Sequence of chain 1.A:
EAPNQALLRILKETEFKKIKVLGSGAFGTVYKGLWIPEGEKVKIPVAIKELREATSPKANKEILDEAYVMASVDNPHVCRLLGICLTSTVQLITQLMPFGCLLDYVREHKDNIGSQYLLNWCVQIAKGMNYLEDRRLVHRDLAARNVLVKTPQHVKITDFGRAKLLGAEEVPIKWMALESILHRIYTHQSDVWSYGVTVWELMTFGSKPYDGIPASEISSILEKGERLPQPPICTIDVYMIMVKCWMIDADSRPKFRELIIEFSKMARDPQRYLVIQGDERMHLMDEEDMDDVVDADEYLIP

Binding-site contacts:
Ligand atom N1 contacts residue THR95 of chain 1.A at 3.6 Å.
Ligand atom CAC contacts residue LYS50 of chain 1.A at 3.7 Å.
Ligand atom C4 contacts residue MET98 of chain 1.A at 3.6 Å (hydrophobic).
Ligand atom CAE contacts residue THR95 of chain 1.A at 3.9 Å.
Ligand atom CAK contacts residue GLY101 of chain 1.A at 3.7 Å.
Ligand atom N3 contacts residue GLN96 of chain 1.A at 3.5 Å (h-bond).
Ligand atom CAC contacts residue THR95 of chain 1.A at 3.4 Å.
Ligand atom CBA contacts residue MET98 of chain 1.A at 3.9 Å (hydrophobic).
Ligand atom CAA contacts residue GLU109 of chain 1.A at 2.9 Å.
Ligand atom CAH contacts residue MET71 of chain 1.A at 3.8 Å (hydrophobic).
Ligand atom NAW contacts residue MET98 of chain 1.A at 3.0 Å (h-bond).
Ligand atom C2 contacts residue ALA48 of chain 1.A at 3.7 Å (hydrophobic).
Ligand atom CAK contacts residue LEU23 of chain 1.A at 3.8 Å (hydrophobic).
Ligand atom C6 contacts residue LEU149 of chain 1.A at 3.6 Å (hydrophobic).
Ligand atom CAI contacts residue PRO99 of chain 1.A at 3.6 Å (hydrophobic).
Ligand atom CAI contacts residue GLY101 of chain 1.A at 3.9 Å.
Ligand atom N3 contacts residue MET98 of chain 1.A at 2.8 Å (h-bond).
Ligand atom CAD contacts residue LYS50 of chain 1.A at 3.6 Å.
Ligand atom C2 contacts residue GLN96 of chain 1.A at 3.1 Å.
Ligand atom C2 contacts residue THR95 of chain 1.A at 3.7 Å.
Ligand atom CAG contacts residue THR95 of chain 1.A at 3.6 Å.
Ligand atom CAY contacts residue LEU23 of chain 1.A at 3.8 Å (hydrophobic).
Ligand atom N1 contacts residue LEU149 of chain 1.A at 3.4 Å.
Ligand atom NAW contacts residue LEU97 of chain 1.A at 4.0 Å.
Ligand atom C2 contacts residue LEU149 of chain 1.A at 3.7 Å (hydrophobic).
Ligand atom CAN contacts residue GLU109 of chain 1.A at 3.6 Å.
Ligand atom N1 contacts residue ALA48 of chain 1.A at 3.8 Å.
Ligand atom CAC contacts residue LEU93 of chain 1.A at 3.6 Å (hydrophobic).
Ligand atom C4 contacts residue ALA48 of chain 1.A at 4.0 Å (hydrophobic).
Ligand atom CAK contacts residue MET98 of chain 1.A at 3.7 Å (hydrophobic).
Ligand atom CAD contacts residue THR95 of chain 1.A at 3.2 Å.
Ligand atom CAG contacts residue ALA48 of chain 1.A at 3.9 Å (hydrophobic).
Ligand atom CAE contacts residue MET71 of chain 1.A at 3.2 Å (hydrophobic).
Ligand atom CAY contacts residue GLY101 of chain 1.A at 3.8 Å.
Ligand atom C2 contacts residue MET98 of chain 1.A at 3.7 Å (hydrophobic).
Ligand atom N3 contacts residue LEU97 of chain 1.A at 3.7 Å.
Ligand atom N3 contacts residue ALA48 of chain 1.A at 3.8 Å.
Ligand atom CAK contacts residue PRO99 of chain 1.A at 4.0 Å (hydrophobic).
Ligand atom CAP contacts residue ASP105 of chain 1.A at 4.0 Å.
Ligand atom CAD contacts residue ALA48 of chain 1.A at 3.8 Å (hydrophobic).

A small-molecule ligand and the protein it binds are described below.
Small molecule (SMILES): CCN1CCN(Cc2ccc(-c3cc4c(N[C@H](C)c5ccccc5)ncnc4[nH]3)cc2)CC1